This protein binds this small molecule.
Small molecule (SMILES): Nc1ccn([C@@H]2O[C@H](CO[P](=O)(O)O[C@H]3[C@@H](O)[C@H](n4ccc(N)nc4=O)O[C@@H]3CO[P](=O)(O)O[C@H]3[C@@H](O)[C@H](n4cnc5c(N)ncnc54)O[C@@H]3CO[P](=O)(O)O[C@H]3[C@@H](O)[C@H](n4ccc(N)nc4=O)O[C@@H]3CO[P](=O)(O)O[C@H]3[C@@H](O)[C@H](n4ccc(=O)[nH]c4=O)O[C@@H]3CO[P](=O)(O)O[C@H]3[C@@H](O)[C@H](n4cnc5c(N)ncnc54)O[C@@H]3CO[P](=O)(O)O[C@H]3[C@@H](O)[C@H](n4cnc5c(=O)nc(N)[nH]c54)O[C@@H]3CO[P](=O)(O)O[C@H]3[C@@H](O)[C@H](n4cnc5c(=O)nc(N)[nH]c54)O[C@@H]3CO)[C@@H](O)[C@H]2O)c(=O)n1

Binding-site contacts:
Ligand atom OP2 contacts residue ASN55 of chain 60.D at 3.2 Å (h-bond).
Ligand atom C4 contacts residue TYR85 of chain 56.C at 3.5 Å (hydrophobic).
Ligand atom O2' contacts residue GLU63 of chain 56.C at 3.0 Å (salt-bridge).
Ligand atom O4' contacts residue LYS61 of chain 56.C at 3.1 Å (salt-bridge).
Ligand atom OP2 contacts residue LYS43 of chain 56.C at 3.2 Å (salt-bridge).
Ligand atom N6 contacts residue THR45 of chain 56.C at 2.9 Å (h-bond).
Ligand atom O3' contacts residue SER51 of chain 60.D at 3.5 Å (h-bond).
Ligand atom C3' contacts residue TYR85 of chain 56.C at 3.3 Å (hydrophobic).
Ligand atom C2' contacts residue TYR85 of chain 56.C at 3.4 Å (hydrophobic).
Ligand atom OP1 contacts residue SER51 of chain 60.D at 3.3 Å.
Ligand atom OP2 contacts residue ARG49 of chain 60.D at 2.4 Å (salt-bridge).
Ligand atom C6 contacts residue TYR85 of chain 56.C at 3.5 Å (hydrophobic).
Ligand atom OP2 contacts residue TYR85 of chain 56.C at 2.5 Å (h-bond).
Ligand atom P contacts residue ARG49 of chain 60.D at 2.9 Å.
Ligand atom N1 contacts residue SER47 of chain 56.C at 2.7 Å (h-bond).
Ligand atom N6 contacts residue CYS46 of chain 56.C at 3.4 Å (h-bond).
Ligand atom P contacts residue TYR85 of chain 56.C at 3.5 Å.
Ligand atom OP2 contacts residue SER51 of chain 60.D at 3.2 Å (h-bond).
Ligand atom OP1 contacts residue ARG49 of chain 60.D at 2.5 Å (salt-bridge).
Ligand atom OP1 contacts residue ASN55 of chain 60.D at 3.3 Å (h-bond).
Ligand atom C5 contacts residue TYR85 of chain 56.C at 3.5 Å (hydrophobic).
Ligand atom C5' contacts residue TYR85 of chain 56.C at 3.1 Å (hydrophobic).
Ligand atom C2' contacts residue GLU63 of chain 56.C at 3.5 Å.
Ligand atom OP2 contacts residue LYS57 of chain 60.D at 3.4 Å.
Ligand atom C5' contacts residue SER51 of chain 60.D at 3.5 Å.
Ligand atom C4' contacts residue TYR85 of chain 56.C at 3.3 Å (hydrophobic).
Ligand atom C5 contacts residue THR45 of chain 56.C at 3.3 Å.
Ligand atom O2 contacts residue ASN87 of chain 56.C at 3.2 Å (h-bond).
Ligand atom N7 contacts residue THR45 of chain 56.C at 2.6 Å (h-bond).
Ligand atom OP1 contacts residue SER51 of chain 60.D at 2.7 Å (h-bond).
Ligand atom N1 contacts residue TYR85 of chain 56.C at 3.6 Å.
Ligand atom C2 contacts residue SER47 of chain 56.C at 3.0 Å.
Ligand atom O3' contacts residue TYR85 of chain 56.C at 3.6 Å.
Ligand atom O2' contacts residue TYR85 of chain 56.C at 3.5 Å.
Ligand atom C6 contacts residue THR45 of chain 56.C at 3.5 Å.
Ligand atom OP1 contacts residue SER52 of chain 60.D at 3.0 Å.
Ligand atom OP2 contacts residue LYS57 of chain 60.D at 2.7 Å (salt-bridge).
Ligand atom N6 contacts residue THR59 of chain 56.C at 2.9 Å (h-bond).
Ligand atom N1 contacts residue THR59 of chain 56.C at 3.6 Å.
Ligand atom P contacts residue SER51 of chain 60.D at 3.4 Å.

Sequence of chain 56.C:
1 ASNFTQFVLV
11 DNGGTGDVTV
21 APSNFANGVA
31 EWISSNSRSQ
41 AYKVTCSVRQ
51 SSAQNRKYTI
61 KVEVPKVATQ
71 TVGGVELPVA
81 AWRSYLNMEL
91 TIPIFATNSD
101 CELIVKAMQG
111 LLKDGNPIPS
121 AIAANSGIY

Sequence of chain 60.D:
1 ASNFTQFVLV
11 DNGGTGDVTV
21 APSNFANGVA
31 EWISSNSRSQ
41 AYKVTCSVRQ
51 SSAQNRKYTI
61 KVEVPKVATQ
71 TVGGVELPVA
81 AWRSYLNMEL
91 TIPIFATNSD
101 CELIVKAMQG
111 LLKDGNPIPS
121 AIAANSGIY